The protein below binds the small molecule below.
Small molecule (SMILES): CC(=O)N[C@H]1[C@H](O[C@H]2[C@H](O)[C@@H](NC(C)=O)CO[C@@H]2CO)O[C@H](CO)[C@@H](O)[C@@H]1O

Binding-site contacts:
Ligand atom O6 contacts residue ARG385 of chain 1.D at 4.0 Å.
Ligand atom O5 contacts residue ALA244 of chain 1.D at 3.6 Å.
Ligand atom O7 contacts residue ASN241 of chain 1.D at 3.4 Å.
Ligand atom O6 contacts residue LYS388 of chain 1.D at 3.7 Å.
Ligand atom C5 contacts residue TRP384 of chain 1.D at 4.1 Å (hydrophobic).
Ligand atom O6 contacts residue GLU371 of chain 1.D at 4.0 Å.
Ligand atom N2 contacts residue TRP384 of chain 1.D at 4.4 Å.
Ligand atom C6 contacts residue ALA244 of chain 1.D at 3.7 Å (hydrophobic).
Ligand atom C5 contacts residue ASN241 of chain 1.D at 2.9 Å.
Ligand atom O6 contacts residue TRP384 of chain 1.D at 4.1 Å.
Ligand atom C6 contacts residue GLU371 of chain 1.D at 4.0 Å.
Ligand atom C7 contacts residue TRP384 of chain 1.D at 4.3 Å (hydrophobic).
Ligand atom C3 contacts residue ASN241 of chain 1.D at 3.8 Å.
Ligand atom O3 contacts residue TRP384 of chain 1.D at 4.1 Å.
Ligand atom O5 contacts residue ASN241 of chain 1.D at 1.6 Å (h-bond).
Ligand atom C4 contacts residue ASN241 of chain 1.D at 3.8 Å.
Ligand atom O6 contacts residue ALA244 of chain 1.D at 3.6 Å.
Ligand atom C6 contacts residue TRP384 of chain 1.D at 3.9 Å (hydrophobic).
Ligand atom C6 contacts residue LYS388 of chain 1.D at 3.9 Å.
Ligand atom O7 contacts residue ILE240 of chain 1.D at 4.2 Å.
Ligand atom C5 contacts residue ALA244 of chain 1.D at 4.1 Å (hydrophobic).
Ligand atom C3 contacts residue TRP384 of chain 1.D at 4.2 Å (hydrophobic).
Ligand atom C1 contacts residue ASN241 of chain 1.D at 1.5 Å.
Ligand atom O5 contacts residue TRP384 of chain 1.D at 3.4 Å.
Ligand atom C8 contacts residue ASN241 of chain 1.D at 3.2 Å.
Ligand atom N2 contacts residue ASN241 of chain 1.D at 3.5 Å (h-bond).
Ligand atom C1 contacts residue TRP384 of chain 1.D at 4.3 Å (hydrophobic).
Ligand atom C2 contacts residue TRP384 of chain 1.D at 3.6 Å (hydrophobic).
Ligand atom C7 contacts residue ASN241 of chain 1.D at 3.2 Å.
Ligand atom C4 contacts residue TRP384 of chain 1.D at 3.8 Å (hydrophobic).
Ligand atom C6 contacts residue ASN241 of chain 1.D at 3.8 Å.
Ligand atom C2 contacts residue ASN241 of chain 1.D at 2.8 Å.
Ligand atom O7 contacts residue TRP384 of chain 1.D at 3.4 Å.

Sequence of chain 1.D:
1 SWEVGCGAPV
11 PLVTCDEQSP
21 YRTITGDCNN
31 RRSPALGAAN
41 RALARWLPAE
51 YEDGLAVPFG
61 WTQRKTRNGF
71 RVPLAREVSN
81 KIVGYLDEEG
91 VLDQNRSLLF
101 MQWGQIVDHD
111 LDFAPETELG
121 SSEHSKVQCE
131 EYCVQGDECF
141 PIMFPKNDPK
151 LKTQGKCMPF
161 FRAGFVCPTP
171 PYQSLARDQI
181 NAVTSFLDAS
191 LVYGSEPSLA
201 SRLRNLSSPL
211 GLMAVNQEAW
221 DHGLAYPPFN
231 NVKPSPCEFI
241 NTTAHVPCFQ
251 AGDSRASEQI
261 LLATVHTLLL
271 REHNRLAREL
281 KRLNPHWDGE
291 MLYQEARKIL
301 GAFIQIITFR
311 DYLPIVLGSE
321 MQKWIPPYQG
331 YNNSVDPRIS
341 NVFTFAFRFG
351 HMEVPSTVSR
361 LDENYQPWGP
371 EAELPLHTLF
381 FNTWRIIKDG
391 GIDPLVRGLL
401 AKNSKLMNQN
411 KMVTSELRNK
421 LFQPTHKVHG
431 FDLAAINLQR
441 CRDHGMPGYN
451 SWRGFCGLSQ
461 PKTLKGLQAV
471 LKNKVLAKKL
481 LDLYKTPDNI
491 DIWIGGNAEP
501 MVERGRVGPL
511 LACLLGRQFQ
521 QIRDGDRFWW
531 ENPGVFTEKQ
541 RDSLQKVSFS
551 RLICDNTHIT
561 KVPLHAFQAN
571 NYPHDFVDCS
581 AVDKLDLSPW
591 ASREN